Binding-site contacts:
Ligand atom O2 contacts residue ASP23 of chain 3.A at 3.6 Å.
Ligand atom C3 contacts residue ARG20 of chain 3.A at 4.3 Å.
Ligand atom C4 contacts residue ASN63 of chain 2.A at 3.9 Å.
Ligand atom O2 contacts residue TRP66 of chain 2.A at 4.1 Å.
Ligand atom O4 contacts residue ASN63 of chain 2.A at 2.8 Å (h-bond).
Ligand atom C3 contacts residue ASP23 of chain 3.A at 4.2 Å.
Ligand atom O3 contacts residue ARG20 of chain 3.A at 2.9 Å.
Ligand atom O5 contacts residue TRP66 of chain 2.A at 4.1 Å.
Ligand atom C3 contacts residue ARG19 of chain 3.A at 4.2 Å.
Ligand atom O2 contacts residue ASN63 of chain 2.A at 4.4 Å.
Ligand atom O2 contacts residue ARG20 of chain 3.A at 4.4 Å.
Ligand atom O1 contacts residue ASP23 of chain 3.A at 3.6 Å.
Ligand atom O4 contacts residue ARG20 of chain 3.A at 3.8 Å.
Ligand atom O3 contacts residue ASP23 of chain 3.A at 4.1 Å.
Ligand atom O1 contacts residue ARG27 of chain 3.A at 2.9 Å (salt-bridge).
Ligand atom C5 contacts residue ASN63 of chain 2.A at 4.0 Å.
Ligand atom O5 contacts residue SER67 of chain 2.A at 3.6 Å.
Ligand atom O3 contacts residue ARG19 of chain 3.A at 3.6 Å.
Ligand atom O2 contacts residue ARG27 of chain 3.A at 3.9 Å.
Ligand atom O1 contacts residue TRP66 of chain 2.A at 3.9 Å.
Ligand atom C1 contacts residue ARG27 of chain 3.A at 3.5 Å.
Ligand atom C1 contacts residue ASP23 of chain 3.A at 2.9 Å.
Ligand atom C5 contacts residue SER67 of chain 2.A at 3.8 Å.
Ligand atom C2 contacts residue ARG27 of chain 3.A at 4.4 Å.
Ligand atom C2 contacts residue ASP23 of chain 3.A at 3.7 Å.

Sequence of chain 2.A:
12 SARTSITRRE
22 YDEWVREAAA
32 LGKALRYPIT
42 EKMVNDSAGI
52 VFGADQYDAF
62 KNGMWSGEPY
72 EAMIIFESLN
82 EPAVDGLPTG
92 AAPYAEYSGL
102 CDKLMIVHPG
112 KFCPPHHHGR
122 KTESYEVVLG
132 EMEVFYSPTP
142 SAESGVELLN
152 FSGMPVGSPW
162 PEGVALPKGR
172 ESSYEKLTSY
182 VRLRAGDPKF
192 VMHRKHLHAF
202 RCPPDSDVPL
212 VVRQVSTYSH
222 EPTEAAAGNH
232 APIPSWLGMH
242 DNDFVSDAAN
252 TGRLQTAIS

Sequence of chain 3.A:
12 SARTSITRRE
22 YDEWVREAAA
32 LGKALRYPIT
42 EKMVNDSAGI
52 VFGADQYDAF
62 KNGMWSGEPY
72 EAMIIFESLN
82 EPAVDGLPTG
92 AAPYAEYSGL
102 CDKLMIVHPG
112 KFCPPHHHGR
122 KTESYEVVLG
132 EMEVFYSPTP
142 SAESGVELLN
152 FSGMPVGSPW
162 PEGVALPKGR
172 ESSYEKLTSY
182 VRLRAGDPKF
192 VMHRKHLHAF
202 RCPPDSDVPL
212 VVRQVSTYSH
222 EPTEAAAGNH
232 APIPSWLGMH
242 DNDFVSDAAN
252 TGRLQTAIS

The small molecule below binds the protein below.
Small molecule (SMILES): OC[C@@]1(O)OC[C@H](O)[C@@H]1O